The protein below binds the small molecule below.
Small molecule (SMILES): NC[C@H]1O[C@H](O[C@H]2[C@H](O)[C@@H](O[C@H]3O[C@H](CO)[C@@H](O)[C@H](N)[C@H]3O)[C@H](N)C[C@@H]2N)[C@H](O)[C@@H](O)[C@@H]1O

Sequence of chain 1.J:
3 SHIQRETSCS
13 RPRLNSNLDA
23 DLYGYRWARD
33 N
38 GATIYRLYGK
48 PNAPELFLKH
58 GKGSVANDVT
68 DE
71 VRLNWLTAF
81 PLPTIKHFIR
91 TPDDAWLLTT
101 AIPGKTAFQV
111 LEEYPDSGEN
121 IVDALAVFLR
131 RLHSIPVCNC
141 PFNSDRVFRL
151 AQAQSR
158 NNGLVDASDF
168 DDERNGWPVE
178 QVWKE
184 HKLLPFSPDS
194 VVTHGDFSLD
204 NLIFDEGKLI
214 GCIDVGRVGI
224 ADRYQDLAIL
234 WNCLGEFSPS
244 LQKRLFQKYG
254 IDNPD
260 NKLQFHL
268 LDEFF

Binding-site contacts:
Ligand atom N3 contacts residue GLU270 of chain 1.J at 2.7 Å (salt-bridge).
Ligand atom N2 contacts residue ASP269 of chain 1.J at 2.8 Å (salt-bridge).
Ligand atom N3 contacts residue PHE167 of chain 1.J at 3.7 Å.
Ligand atom O8 contacts residue PHE272 of chain 1.J at 3.6 Å.
Ligand atom N2 contacts residue PHE272 of chain 1.J at 3.0 Å (h-bond).
Ligand atom C12 contacts residue ASP166 of chain 1.J at 3.8 Å.
Ligand atom N4 contacts residue ASP168 of chain 1.J at 4.1 Å.
Ligand atom O7 contacts residue ASP199 of chain 1.J at 2.7 Å (salt-bridge).
Ligand atom O11 contacts residue ASP168 of chain 1.J at 3.5 Å (salt-bridge).
Ligand atom C7 contacts residue ASP168 of chain 1.J at 3.7 Å.
Ligand atom N3 contacts residue ASP168 of chain 1.J at 2.8 Å (salt-bridge).
Ligand atom O5 contacts residue ASP166 of chain 1.J at 3.9 Å.
Ligand atom C3 contacts residue ASP199 of chain 1.J at 3.7 Å.
Ligand atom C1 contacts residue ASP166 of chain 1.J at 4.1 Å.
Ligand atom O13 contacts residue ASP168 of chain 1.J at 3.1 Å (salt-bridge).
Ligand atom C15 contacts residue ASN235 of chain 1.J at 3.8 Å.
Ligand atom C16 contacts residue GLU239 of chain 1.J at 4.1 Å.
Ligand atom O11 contacts residue ASP166 of chain 1.J at 4.1 Å.
Ligand atom C18 contacts residue CYS236 of chain 1.J at 4.1 Å (hydrophobic).
Ligand atom C7 contacts residue ASP166 of chain 1.J at 3.6 Å.
Ligand atom O14 contacts residue GLU239 of chain 1.J at 4.1 Å.
Ligand atom C15 contacts residue ASP168 of chain 1.J at 3.7 Å.
Ligand atom C12 contacts residue ASP269 of chain 1.J at 3.6 Å.
Ligand atom N1 contacts residue PHE272 of chain 1.J at 2.8 Å (h-bond).
Ligand atom O14 contacts residue ASN235 of chain 1.J at 3.4 Å (h-bond).
Ligand atom C12 contacts residue GLU270 of chain 1.J at 3.4 Å.
Ligand atom C9 contacts residue ASP166 of chain 1.J at 3.9 Å.
Ligand atom O13 contacts residue PHE167 of chain 1.J at 4.0 Å.
Ligand atom O6 contacts residue ASP199 of chain 1.J at 4.2 Å.
Ligand atom C6 contacts residue PHE272 of chain 1.J at 3.1 Å (hydrophobic).
Ligand atom C8 contacts residue ASP166 of chain 1.J at 3.6 Å.
Ligand atom O14 contacts residue CYS236 of chain 1.J at 3.5 Å.
Ligand atom C11 contacts residue ASP269 of chain 1.J at 3.3 Å.
Ligand atom N3 contacts residue ASP166 of chain 1.J at 2.9 Å (salt-bridge).
Ligand atom C10 contacts residue ASP166 of chain 1.J at 3.4 Å.
Ligand atom C14 contacts residue ASP168 of chain 1.J at 3.9 Å.
Ligand atom C5 contacts residue PHE272 of chain 1.J at 3.5 Å (hydrophobic).
Ligand atom C7 contacts residue GLU270 of chain 1.J at 3.6 Å.
Ligand atom O13 contacts residue ASP166 of chain 1.J at 4.2 Å.
Ligand atom O10 contacts residue ASP166 of chain 1.J at 3.9 Å.